Binding-site contacts:
Ligand atom C1' contacts residue ASN100 of chain 1.A at 3.1 Å.
Ligand atom C3' contacts residue GLU160 of chain 1.A at 3.5 Å.
Ligand atom O3B contacts residue MG1 of chain 1.C at 3.5 Å.
Ligand atom O4G contacts residue SER214 of chain 1.A at 3.1 Å (h-bond).
Ligand atom O2G contacts residue GLY155 of chain 1.A at 3.5 Å (h-bond).
Ligand atom PB contacts residue MG1 of chain 1.C at 3.5 Å.
Ligand atom O3B contacts residue LYS158 of chain 1.A at 3.5 Å (salt-bridge).
Ligand atom O2A contacts residue ASN210 of chain 1.A at 3.1 Å (h-bond).
Ligand atom O1A contacts residue THR159 of chain 1.A at 3.2 Å (h-bond).
Ligand atom O2B contacts residue THR159 of chain 1.A at 2.8 Å (h-bond).
Ligand atom O2G contacts residue SER213 of chain 1.A at 3.2 Å (h-bond).
Ligand atom O2B contacts residue MG1 of chain 1.C at 2.3 Å.
Ligand atom O4' contacts residue ASN100 of chain 1.A at 2.6 Å (h-bond).
Ligand atom O1B contacts residue LYS158 of chain 1.A at 2.6 Å (salt-bridge).
Ligand atom C2 contacts residue LYS103 of chain 1.A at 3.1 Å.
Ligand atom O1G contacts residue SER214 of chain 1.A at 2.8 Å (h-bond).
Ligand atom O3A contacts residue GLY157 of chain 1.A at 3.2 Å (h-bond).
Ligand atom O4G contacts residue SER213 of chain 1.A at 3.5 Å (h-bond).
Ligand atom N7 contacts residue ASN100 of chain 1.A at 2.3 Å (h-bond).
Ligand atom O2G contacts residue ASN210 of chain 1.A at 3.2 Å (h-bond).
Ligand atom C8 contacts residue GLU160 of chain 1.A at 3.5 Å.
Ligand atom O3G contacts residue LYS158 of chain 1.A at 2.8 Å (salt-bridge).
Ligand atom N6 contacts residue TYR108 of chain 1.A at 3.0 Å (h-bond).
Ligand atom O1A contacts residue GLU160 of chain 1.A at 2.9 Å (salt-bridge).
Ligand atom O1A contacts residue GLY157 of chain 1.A at 3.2 Å.
Ligand atom N9 contacts residue ASN100 of chain 1.A at 2.5 Å (h-bond).
Ligand atom C5 contacts residue ASN100 of chain 1.A at 2.6 Å.
Ligand atom O4G contacts residue GLY435 of chain 1.A at 3.5 Å (h-bond).
Ligand atom C4 contacts residue ASN100 of chain 1.A at 2.7 Å.
Ligand atom O1B contacts residue ALA156 of chain 1.A at 3.5 Å (h-bond).
Ligand atom O2G contacts residue SER154 of chain 1.A at 2.8 Å (h-bond).
Ligand atom O3B contacts residue GLY155 of chain 1.A at 3.0 Å (h-bond).
Ligand atom O3G contacts residue SER154 of chain 1.A at 3.1 Å.
Ligand atom O1B contacts residue GLY157 of chain 1.A at 3.0 Å (h-bond).
Ligand atom O3A contacts residue GLY155 of chain 1.A at 3.5 Å.
Ligand atom O3B contacts residue ASN210 of chain 1.A at 3.4 Å (h-bond).
Ligand atom C8 contacts residue ASN100 of chain 1.A at 2.2 Å.
Ligand atom O3G contacts residue GLY435 of chain 1.A at 2.7 Å (h-bond).
Ligand atom C5' contacts residue ASN210 of chain 1.A at 3.4 Å.
Ligand atom O1G contacts residue MG1 of chain 1.C at 2.1 Å.

Sequence of chain 1.A:
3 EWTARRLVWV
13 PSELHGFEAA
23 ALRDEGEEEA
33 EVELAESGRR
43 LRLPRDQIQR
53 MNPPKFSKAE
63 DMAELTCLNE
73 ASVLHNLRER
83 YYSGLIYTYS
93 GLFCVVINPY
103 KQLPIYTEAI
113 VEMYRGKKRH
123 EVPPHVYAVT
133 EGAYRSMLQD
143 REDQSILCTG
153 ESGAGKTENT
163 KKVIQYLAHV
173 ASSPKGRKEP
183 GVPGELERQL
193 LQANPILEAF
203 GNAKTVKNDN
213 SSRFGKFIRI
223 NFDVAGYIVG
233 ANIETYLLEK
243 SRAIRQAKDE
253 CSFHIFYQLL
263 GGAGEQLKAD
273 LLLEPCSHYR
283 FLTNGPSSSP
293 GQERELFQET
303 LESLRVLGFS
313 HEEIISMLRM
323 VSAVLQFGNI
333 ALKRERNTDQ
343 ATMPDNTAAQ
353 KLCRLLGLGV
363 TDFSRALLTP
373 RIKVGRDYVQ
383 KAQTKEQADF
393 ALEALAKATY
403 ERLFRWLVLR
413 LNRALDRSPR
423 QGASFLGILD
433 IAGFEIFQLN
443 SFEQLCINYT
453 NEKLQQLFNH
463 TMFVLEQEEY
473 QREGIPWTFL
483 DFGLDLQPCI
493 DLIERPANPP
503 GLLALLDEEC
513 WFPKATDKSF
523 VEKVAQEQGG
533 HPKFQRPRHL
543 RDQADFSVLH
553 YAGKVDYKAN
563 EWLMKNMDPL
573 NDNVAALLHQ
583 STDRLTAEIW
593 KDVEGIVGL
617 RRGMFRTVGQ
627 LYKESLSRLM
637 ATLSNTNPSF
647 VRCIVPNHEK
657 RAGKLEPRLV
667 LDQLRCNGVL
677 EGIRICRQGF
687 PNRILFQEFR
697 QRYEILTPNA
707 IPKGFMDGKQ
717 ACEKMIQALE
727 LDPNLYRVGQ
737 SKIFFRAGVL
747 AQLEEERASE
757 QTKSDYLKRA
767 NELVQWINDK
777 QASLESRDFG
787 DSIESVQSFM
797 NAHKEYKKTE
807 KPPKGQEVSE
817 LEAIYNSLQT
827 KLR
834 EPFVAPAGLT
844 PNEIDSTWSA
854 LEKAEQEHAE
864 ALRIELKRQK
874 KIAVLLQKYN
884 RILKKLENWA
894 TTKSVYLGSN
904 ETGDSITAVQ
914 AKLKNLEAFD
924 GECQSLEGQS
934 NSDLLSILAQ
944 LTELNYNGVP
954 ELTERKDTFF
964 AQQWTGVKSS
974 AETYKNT

The small molecule below binds the protein below.
Small molecule (SMILES): Nc1ncnc2c1ncn2[C@@H]1O[C@H](CO[P](=O)(O)O[P](=O)(O)O[V](=O)(O)(O)O)[C@@H](O)[C@H]1O